This small molecule binds to this protein.
Small molecule (SMILES): CC(=O)N[C@@H]1[C@@H](O)[C@H](O)[C@@H](CO)O[C@H]1O

Sequence of chain 1.A:
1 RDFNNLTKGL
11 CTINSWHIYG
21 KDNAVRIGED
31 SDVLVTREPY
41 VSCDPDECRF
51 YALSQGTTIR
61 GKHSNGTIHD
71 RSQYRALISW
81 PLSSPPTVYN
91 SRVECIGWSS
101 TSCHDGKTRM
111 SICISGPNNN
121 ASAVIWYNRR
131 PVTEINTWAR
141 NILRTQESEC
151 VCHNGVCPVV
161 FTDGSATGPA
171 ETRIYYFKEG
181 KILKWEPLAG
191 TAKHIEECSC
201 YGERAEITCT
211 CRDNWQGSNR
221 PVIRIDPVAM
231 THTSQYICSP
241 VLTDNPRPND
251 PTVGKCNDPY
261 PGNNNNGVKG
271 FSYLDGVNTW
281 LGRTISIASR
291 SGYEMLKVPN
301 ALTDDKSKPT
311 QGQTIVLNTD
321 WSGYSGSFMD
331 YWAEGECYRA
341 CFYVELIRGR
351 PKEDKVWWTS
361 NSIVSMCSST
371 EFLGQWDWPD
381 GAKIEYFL

Binding-site contacts:
Ligand atom N2 contacts residue ASN65 of chain 1.A at 2.9 Å (h-bond).
Ligand atom O3 contacts residue TRP357 of chain 1.A at 4.1 Å.
Ligand atom C8 contacts residue TRP357 of chain 1.A at 3.3 Å (hydrophobic).
Ligand atom C2 contacts residue ASN65 of chain 1.A at 2.5 Å.
Ligand atom O7 contacts residue ASN65 of chain 1.A at 3.5 Å (h-bond).
Ligand atom C7 contacts residue TRP357 of chain 1.A at 3.7 Å (hydrophobic).
Ligand atom C5 contacts residue TRP357 of chain 1.A at 3.8 Å (hydrophobic).
Ligand atom O5 contacts residue TRP357 of chain 1.A at 4.2 Å.
Ligand atom C3 contacts residue ASN65 of chain 1.A at 3.8 Å.
Ligand atom C4 contacts residue TRP357 of chain 1.A at 4.3 Å (hydrophobic).
Ligand atom C2 contacts residue TRP357 of chain 1.A at 3.9 Å (hydrophobic).
Ligand atom C5 contacts residue ASN65 of chain 1.A at 3.7 Å.
Ligand atom C3 contacts residue TRP357 of chain 1.A at 3.6 Å (hydrophobic).
Ligand atom C7 contacts residue ASN65 of chain 1.A at 3.4 Å.
Ligand atom O4 contacts residue TRP357 of chain 1.A at 4.2 Å.
Ligand atom O5 contacts residue ASN65 of chain 1.A at 2.4 Å (h-bond).
Ligand atom C1 contacts residue TRP357 of chain 1.A at 3.7 Å (hydrophobic).
Ligand atom C1 contacts residue ASN65 of chain 1.A at 1.5 Å.
Ligand atom N2 contacts residue TRP357 of chain 1.A at 3.1 Å (h-bond).
Ligand atom C4 contacts residue ASN65 of chain 1.A at 4.2 Å.